Sequence of chain 1.B:
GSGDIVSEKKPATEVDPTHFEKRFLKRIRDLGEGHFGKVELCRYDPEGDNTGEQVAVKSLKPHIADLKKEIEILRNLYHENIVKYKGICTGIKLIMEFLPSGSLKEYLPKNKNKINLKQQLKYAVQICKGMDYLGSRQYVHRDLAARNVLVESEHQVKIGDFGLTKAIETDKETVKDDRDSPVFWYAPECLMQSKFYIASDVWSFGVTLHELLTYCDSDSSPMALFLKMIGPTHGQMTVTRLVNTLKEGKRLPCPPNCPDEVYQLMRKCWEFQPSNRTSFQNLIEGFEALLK

The small molecule below binds the protein below.
Small molecule (SMILES): COc1ccc(Cl)cc1-c1nn(C)cc1NC(=O)c1cncc2cn(C)nc12

Binding-site contacts:
Ligand atom N4 contacts residue LEU31 of chain 1.B at 3.2 Å (h-bond).
Ligand atom C contacts residue MET106 of chain 1.B at 3.6 Å (hydrophobic).
Ligand atom N5 contacts residue GLY32 of chain 1.B at 3.5 Å.
Ligand atom C12 contacts residue VAL39 of chain 1.B at 3.7 Å (hydrophobic).
Ligand atom CL contacts residue GLY37 of chain 1.B at 3.4 Å.
Ligand atom C9 contacts residue LEU31 of chain 1.B at 3.4 Å (hydrophobic).
Ligand atom N1 contacts residue PHE108 of chain 1.B at 3.7 Å.
Ligand atom N contacts residue GLY170 of chain 1.B at 3.4 Å (h-bond).
Ligand atom C4 contacts residue LEU109 of chain 1.B at 3.5 Å (hydrophobic).
Ligand atom CL contacts residue GLY34 of chain 1.B at 3.5 Å.
Ligand atom N1 contacts residue GLU107 of chain 1.B at 3.8 Å.
Ligand atom C14 contacts residue ASP171 of chain 1.B at 3.4 Å.
Ligand atom C14 contacts residue VAL39 of chain 1.B at 3.8 Å (hydrophobic).
Ligand atom C17 contacts residue ASN158 of chain 1.B at 3.8 Å.
Ligand atom C18 contacts residue GLU116 of chain 1.B at 3.6 Å.
Ligand atom C18 contacts residue LEU31 of chain 1.B at 3.2 Å (hydrophobic).
Ligand atom C3 contacts residue ALA56 of chain 1.B at 3.4 Å (hydrophobic).
Ligand atom C17 contacts residue ARG157 of chain 1.B at 3.5 Å.
Ligand atom O contacts residue GLY112 of chain 1.B at 3.8 Å.
Ligand atom C1 contacts residue LEU160 of chain 1.B at 3.8 Å (hydrophobic).
Ligand atom CL contacts residue GLU33 of chain 1.B at 3.8 Å.
Ligand atom N4 contacts residue GLY32 of chain 1.B at 3.8 Å.
Ligand atom C5 contacts residue LEU160 of chain 1.B at 3.8 Å (hydrophobic).
Ligand atom C contacts residue ASP171 of chain 1.B at 3.8 Å.
Ligand atom C3 contacts residue GLU107 of chain 1.B at 3.2 Å.
Ligand atom N1 contacts residue LEU109 of chain 1.B at 2.9 Å (h-bond).
Ligand atom C1 contacts residue GLY170 of chain 1.B at 3.8 Å.
Ligand atom C2 contacts residue ALA56 of chain 1.B at 3.5 Å (hydrophobic).
Ligand atom C1 contacts residue MET106 of chain 1.B at 3.7 Å (hydrophobic).
Ligand atom C3 contacts residue LEU109 of chain 1.B at 3.8 Å (hydrophobic).
Ligand atom C6 contacts residue LEU160 of chain 1.B at 3.6 Å (hydrophobic).
Ligand atom C contacts residue GLY170 of chain 1.B at 3.1 Å.
Ligand atom C3 contacts residue LEU160 of chain 1.B at 3.6 Å (hydrophobic).
Ligand atom C12 contacts residue GLY32 of chain 1.B at 3.8 Å.
Ligand atom C13 contacts residue VAL39 of chain 1.B at 3.5 Å (hydrophobic).
Ligand atom N2 contacts residue VAL39 of chain 1.B at 3.7 Å.
Ligand atom C17 contacts residue GLY170 of chain 1.B at 3.8 Å.
Ligand atom O1 contacts residue ARG157 of chain 1.B at 3.8 Å.
Ligand atom C15 contacts residue ASP171 of chain 1.B at 3.4 Å.
Ligand atom C2 contacts residue LEU160 of chain 1.B at 3.4 Å (hydrophobic).